Binding-site contacts:
Ligand atom CAL contacts residue ARG60 of chain 2.A at 4.2 Å.
Ligand atom CAV contacts residue ARG60 of chain 2.A at 3.9 Å.
Ligand atom CAV contacts residue ARG64 of chain 2.A at 4.1 Å.
Ligand atom PAY contacts residue TYR134 of chain 2.A at 3.9 Å.
Ligand atom CAB contacts residue ARG64 of chain 2.A at 2.8 Å.
Ligand atom CAK contacts residue VAL182 of chain 2.A at 4.4 Å (hydrophobic).
Ligand atom CAB contacts residue ARG60 of chain 2.A at 3.9 Å.
Ligand atom OAE contacts residue ARG133 of chain 2.A at 2.9 Å (salt-bridge).
Ligand atom CAB contacts residue ALA61 of chain 2.A at 4.2 Å (hydrophobic).
Ligand atom NAO contacts residue ARG60 of chain 2.A at 4.1 Å.
Ligand atom OAE contacts residue ASN179 of chain 2.A at 4.1 Å.
Ligand atom OAF contacts residue ARG60 of chain 2.A at 2.8 Å (salt-bridge).
Ligand atom CAG contacts residue LEU178 of chain 2.A at 4.0 Å (hydrophobic).
Ligand atom CAK contacts residue ASN179 of chain 2.A at 3.1 Å.
Ligand atom CAA contacts residue GLY58 of chain 2.A at 4.2 Å.
Ligand atom CAL contacts residue GLY57 of chain 2.A at 3.5 Å.
Ligand atom CAK contacts residue ARG133 of chain 2.A at 4.0 Å.
Ligand atom CAH contacts residue LEU178 of chain 2.A at 3.7 Å (hydrophobic).
Ligand atom OAP contacts residue GLY57 of chain 2.A at 3.6 Å.
Ligand atom OAF contacts residue ARG133 of chain 2.A at 2.8 Å (salt-bridge).
Ligand atom CAM contacts residue ARG60 of chain 2.A at 4.0 Å.
Ligand atom OAP contacts residue LYS53 of chain 2.A at 4.3 Å.
Ligand atom PAY contacts residue ARG133 of chain 2.A at 3.6 Å.
Ligand atom CAG contacts residue VAL182 of chain 2.A at 3.9 Å (hydrophobic).
Ligand atom OAD contacts residue ARG60 of chain 2.A at 3.1 Å (salt-bridge).
Ligand atom CAL contacts residue ALA61 of chain 2.A at 4.3 Å (hydrophobic).
Ligand atom PAY contacts residue ARG60 of chain 2.A at 3.8 Å.
Ligand atom CAT contacts residue GLY57 of chain 2.A at 3.7 Å.
Ligand atom OAD contacts residue TYR134 of chain 2.A at 4.1 Å.
Ligand atom OAE contacts residue ARG60 of chain 2.A at 4.2 Å.
Ligand atom CAJ contacts residue GLY57 of chain 2.A at 3.0 Å.
Ligand atom CAT contacts residue ARG60 of chain 2.A at 4.4 Å.
Ligand atom OAQ contacts residue ARG64 of chain 2.A at 2.8 Å (salt-bridge).
Ligand atom OAF contacts residue TYR134 of chain 2.A at 4.2 Å.
Ligand atom CAA contacts residue GLY57 of chain 2.A at 3.6 Å.
Ligand atom OAQ contacts residue ARG60 of chain 2.A at 4.1 Å.
Ligand atom CAH contacts residue ASN179 of chain 2.A at 3.1 Å.
Ligand atom CAU contacts residue ARG60 of chain 2.A at 3.8 Å.
Ligand atom CAH contacts residue VAL182 of chain 2.A at 3.9 Å (hydrophobic).
Ligand atom OAE contacts residue TYR134 of chain 2.A at 2.7 Å (h-bond).

The small molecule below binds the protein below.
Small molecule (SMILES): COc1ccc(OC)c(NC(=O)COc2ccccc2P(=O)(O)O)c1

Sequence of chain 2.A:
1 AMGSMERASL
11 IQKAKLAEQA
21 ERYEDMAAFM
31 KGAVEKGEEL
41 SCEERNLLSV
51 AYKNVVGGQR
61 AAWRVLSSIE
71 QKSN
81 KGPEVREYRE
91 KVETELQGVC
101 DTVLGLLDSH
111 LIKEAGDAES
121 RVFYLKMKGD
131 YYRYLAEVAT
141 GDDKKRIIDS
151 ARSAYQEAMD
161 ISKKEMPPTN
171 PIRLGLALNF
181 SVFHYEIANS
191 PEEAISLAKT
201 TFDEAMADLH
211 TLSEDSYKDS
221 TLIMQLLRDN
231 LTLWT